Sequence of chain 2.A:
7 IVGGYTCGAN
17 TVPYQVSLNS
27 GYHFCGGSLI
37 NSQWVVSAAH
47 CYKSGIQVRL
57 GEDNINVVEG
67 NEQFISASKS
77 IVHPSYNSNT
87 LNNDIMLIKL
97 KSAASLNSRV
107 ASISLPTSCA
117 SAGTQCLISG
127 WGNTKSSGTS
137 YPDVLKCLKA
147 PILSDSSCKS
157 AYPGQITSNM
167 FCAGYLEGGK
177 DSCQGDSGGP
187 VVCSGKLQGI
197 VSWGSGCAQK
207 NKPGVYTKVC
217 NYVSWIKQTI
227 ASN

The small molecule below binds the protein below.
Small molecule (SMILES): CC(C)[C@H](N)C(=O)O

Binding-site contacts:
Ligand atom CA contacts residue ASP177 of chain 2.A at 3.8 Å.
Ligand atom CB contacts residue ASP177 of chain 2.A at 3.9 Å.
Ligand atom N contacts residue ASP177 of chain 2.A at 2.8 Å (salt-bridge).
Ligand atom O contacts residue ASP177 of chain 2.A at 3.0 Å (salt-bridge).
Ligand atom C contacts residue ILE1 of chain 2.C at 3.4 Å (hydrophobic).
Ligand atom CG2 contacts residue CYS179 of chain 2.A at 4.2 Å (hydrophobic).
Ligand atom CG2 contacts residue ASP177 of chain 2.A at 4.2 Å.
Ligand atom CG2 contacts residue ILE1 of chain 2.C at 4.0 Å (hydrophobic).
Ligand atom CG2 contacts residue LYS131 of chain 2.A at 4.1 Å.
Ligand atom CB contacts residue ILE1 of chain 2.C at 3.7 Å (hydrophobic).
Ligand atom CB contacts residue THR130 of chain 2.A at 4.2 Å.
Ligand atom OXT contacts residue GLY9 of chain 2.A at 3.0 Å (h-bond).
Ligand atom OXT contacts residue GLY175 of chain 2.A at 3.9 Å.
Ligand atom N contacts residue ASN129 of chain 2.A at 3.9 Å.
Ligand atom O contacts residue ILE1 of chain 2.C at 3.8 Å.
Ligand atom C contacts residue GLY10 of chain 2.A at 3.4 Å.
Ligand atom O contacts residue GLY9 of chain 2.A at 3.4 Å.
Ligand atom CG2 contacts residue ALA204 of chain 2.A at 4.0 Å (hydrophobic).
Ligand atom CB contacts residue ALA204 of chain 2.A at 4.0 Å (hydrophobic).
Ligand atom OXT contacts residue ILE1 of chain 2.C at 4.0 Å.
Ligand atom CG1 contacts residue GLY175 of chain 2.A at 3.4 Å.
Ligand atom OXT contacts residue VAL8 of chain 2.A at 4.0 Å.
Ligand atom CB contacts residue GLY175 of chain 2.A at 4.2 Å.
Ligand atom O contacts residue GLY10 of chain 2.A at 3.2 Å (h-bond).
Ligand atom N contacts residue ILE1 of chain 2.C at 1.4 Å.
Ligand atom O contacts residue LYS176 of chain 2.A at 3.2 Å.
Ligand atom C contacts residue LYS176 of chain 2.A at 4.1 Å.
Ligand atom CG1 contacts residue SER132 of chain 2.A at 3.3 Å.
Ligand atom CG1 contacts residue ALA204 of chain 2.A at 3.9 Å (hydrophobic).
Ligand atom CA contacts residue THR130 of chain 2.A at 3.7 Å.
Ligand atom C contacts residue GLY175 of chain 2.A at 3.7 Å.
Ligand atom CG1 contacts residue THR130 of chain 2.A at 3.8 Å.
Ligand atom O contacts residue GLY175 of chain 2.A at 3.7 Å.
Ligand atom O contacts residue LEU144 of chain 2.A at 4.0 Å.
Ligand atom CG2 contacts residue THR130 of chain 2.A at 4.2 Å.
Ligand atom CG2 contacts residue ASN129 of chain 2.A at 4.0 Å.
Ligand atom OXT contacts residue GLY10 of chain 2.A at 2.8 Å (h-bond).
Ligand atom C contacts residue GLY9 of chain 2.A at 3.7 Å.
Ligand atom C contacts residue ASP177 of chain 2.A at 4.0 Å.
Ligand atom CA contacts residue ILE1 of chain 2.C at 2.5 Å (hydrophobic).